Binding-site contacts:
Ligand atom C2 contacts residue ASN320 of chain 1.B at 2.5 Å.
Ligand atom C1 contacts residue ASN320 of chain 1.B at 1.4 Å.
Ligand atom C8 contacts residue ASN320 of chain 1.B at 3.9 Å.
Ligand atom N2 contacts residue ASN320 of chain 1.B at 2.9 Å (h-bond).
Ligand atom C3 contacts residue GLN569 of chain 1.B at 3.4 Å.
Ligand atom C3 contacts residue ASN320 of chain 1.B at 3.8 Å.
Ligand atom O7 contacts residue ASN320 of chain 1.B at 3.5 Å (h-bond).
Ligand atom C8 contacts residue GLN569 of chain 1.B at 4.0 Å.
Ligand atom C5 contacts residue ASN320 of chain 1.B at 3.7 Å.
Ligand atom O3 contacts residue GLN569 of chain 1.B at 3.5 Å (h-bond).
Ligand atom C2 contacts residue GLN569 of chain 1.B at 3.8 Å.
Ligand atom N2 contacts residue GLN569 of chain 1.B at 3.1 Å (h-bond).
Ligand atom C7 contacts residue ASN320 of chain 1.B at 3.4 Å.
Ligand atom O5 contacts residue ASN320 of chain 1.B at 2.4 Å (h-bond).
Ligand atom C7 contacts residue GLN569 of chain 1.B at 4.0 Å.
Ligand atom C1 contacts residue GLN569 of chain 1.B at 4.5 Å.
Ligand atom C4 contacts residue ASN320 of chain 1.B at 4.2 Å.
Ligand atom C7 contacts residue PRO568 of chain 1.B at 4.5 Å (hydrophobic).
Ligand atom C8 contacts residue PRO568 of chain 1.B at 3.3 Å (hydrophobic).

A small-molecule ligand and the protein it binds are described below.
Small molecule (SMILES): CC(=O)N[C@@H]1[C@@H](O)[C@H](O)[C@@H](CO)O[C@H]1O

Sequence of chain 1.B:
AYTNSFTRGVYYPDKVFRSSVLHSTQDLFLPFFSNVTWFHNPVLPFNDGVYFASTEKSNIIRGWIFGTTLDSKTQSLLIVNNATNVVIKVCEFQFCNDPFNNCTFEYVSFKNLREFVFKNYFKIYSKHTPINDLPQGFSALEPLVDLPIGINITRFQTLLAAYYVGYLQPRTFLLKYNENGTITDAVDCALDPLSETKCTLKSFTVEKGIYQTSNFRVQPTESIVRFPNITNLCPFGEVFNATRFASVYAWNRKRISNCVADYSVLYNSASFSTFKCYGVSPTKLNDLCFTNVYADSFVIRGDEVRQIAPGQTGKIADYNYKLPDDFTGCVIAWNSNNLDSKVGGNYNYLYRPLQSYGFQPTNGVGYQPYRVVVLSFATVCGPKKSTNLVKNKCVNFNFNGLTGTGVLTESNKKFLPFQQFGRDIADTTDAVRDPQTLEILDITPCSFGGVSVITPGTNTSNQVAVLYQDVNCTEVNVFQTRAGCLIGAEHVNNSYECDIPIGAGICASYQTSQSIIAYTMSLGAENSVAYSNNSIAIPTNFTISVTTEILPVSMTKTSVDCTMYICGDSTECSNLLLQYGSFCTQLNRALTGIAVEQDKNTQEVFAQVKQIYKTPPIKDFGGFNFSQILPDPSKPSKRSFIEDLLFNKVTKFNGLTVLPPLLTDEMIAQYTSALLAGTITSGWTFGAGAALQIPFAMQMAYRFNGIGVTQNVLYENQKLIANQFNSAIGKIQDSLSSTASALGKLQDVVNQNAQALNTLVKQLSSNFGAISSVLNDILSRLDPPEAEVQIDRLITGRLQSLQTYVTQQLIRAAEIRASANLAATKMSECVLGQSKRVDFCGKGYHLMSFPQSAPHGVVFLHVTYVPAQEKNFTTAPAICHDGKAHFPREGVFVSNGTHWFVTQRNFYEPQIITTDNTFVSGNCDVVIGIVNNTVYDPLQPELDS